Sequence of chain 1.A:
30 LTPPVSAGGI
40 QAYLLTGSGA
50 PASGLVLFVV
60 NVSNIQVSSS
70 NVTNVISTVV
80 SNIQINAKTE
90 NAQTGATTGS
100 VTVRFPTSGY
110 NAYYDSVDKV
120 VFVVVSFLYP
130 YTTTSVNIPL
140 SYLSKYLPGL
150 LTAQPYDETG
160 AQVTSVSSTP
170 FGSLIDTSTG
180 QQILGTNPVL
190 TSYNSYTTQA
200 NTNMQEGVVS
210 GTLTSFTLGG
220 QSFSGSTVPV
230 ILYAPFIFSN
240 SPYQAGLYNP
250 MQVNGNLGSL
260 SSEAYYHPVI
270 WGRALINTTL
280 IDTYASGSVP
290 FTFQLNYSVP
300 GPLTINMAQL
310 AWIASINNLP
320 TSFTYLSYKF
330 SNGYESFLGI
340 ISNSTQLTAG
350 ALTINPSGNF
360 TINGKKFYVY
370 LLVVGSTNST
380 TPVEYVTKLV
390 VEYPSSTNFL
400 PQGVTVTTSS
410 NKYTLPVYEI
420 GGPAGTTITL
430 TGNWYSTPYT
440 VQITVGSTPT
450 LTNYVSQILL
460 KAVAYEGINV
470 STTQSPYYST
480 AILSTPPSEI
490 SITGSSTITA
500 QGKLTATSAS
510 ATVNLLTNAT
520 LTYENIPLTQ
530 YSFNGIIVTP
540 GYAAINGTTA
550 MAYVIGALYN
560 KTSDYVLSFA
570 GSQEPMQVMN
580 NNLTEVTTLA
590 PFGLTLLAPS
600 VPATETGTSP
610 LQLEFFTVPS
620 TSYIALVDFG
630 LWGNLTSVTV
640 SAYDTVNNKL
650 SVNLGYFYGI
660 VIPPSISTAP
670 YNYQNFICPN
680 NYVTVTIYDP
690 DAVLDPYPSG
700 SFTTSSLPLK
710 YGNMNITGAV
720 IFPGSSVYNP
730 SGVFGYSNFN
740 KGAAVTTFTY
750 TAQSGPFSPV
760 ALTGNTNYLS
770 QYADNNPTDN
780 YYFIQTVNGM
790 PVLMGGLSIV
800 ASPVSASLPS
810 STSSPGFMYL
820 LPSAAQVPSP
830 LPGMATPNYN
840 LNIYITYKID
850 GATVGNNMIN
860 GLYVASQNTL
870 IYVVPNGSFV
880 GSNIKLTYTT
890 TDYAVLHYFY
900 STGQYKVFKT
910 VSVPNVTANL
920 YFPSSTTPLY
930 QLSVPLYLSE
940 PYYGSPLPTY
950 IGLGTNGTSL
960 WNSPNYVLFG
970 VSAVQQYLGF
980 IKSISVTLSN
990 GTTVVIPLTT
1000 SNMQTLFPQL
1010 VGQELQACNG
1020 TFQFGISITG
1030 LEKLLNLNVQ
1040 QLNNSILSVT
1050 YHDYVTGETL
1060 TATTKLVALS

A small-molecule ligand and the protein it binds are described below.
Small molecule (SMILES): CC(=O)N[C@H]1[C@H](O[C@H]2[C@H](O)[C@@H](NC(C)=O)CO[C@@H]2CO)O[C@H](CO[C@H]2O[C@H](CO)[C@@H](O)[C@H](O)[C@@H]2O)[C@@H](O[C@H]2O[C@H](CO)[C@@H](O)[C@H](O)[C@@H]2O)[C@@H]1O[C@@H]1O[C@H](CS(=O)(=O)O)[C@@H](O)[C@H](O)[C@H]1O

Binding-site contacts:
Ligand atom C3 contacts residue ASN377 of chain 1.A at 3.8 Å.
Ligand atom C4 contacts residue THR426 of chain 1.A at 4.3 Å.
Ligand atom O7 contacts residue GLY420 of chain 1.A at 4.2 Å.
Ligand atom C6 contacts residue PRO422 of chain 1.A at 4.1 Å (hydrophobic).
Ligand atom O7 contacts residue ILE427 of chain 1.A at 3.4 Å.
Ligand atom O6 contacts residue ALA348 of chain 1.A at 3.8 Å.
Ligand atom O6 contacts residue PRO422 of chain 1.A at 4.2 Å.
Ligand atom O7 contacts residue THR376 of chain 1.A at 3.9 Å.
Ligand atom C5 contacts residue ASN377 of chain 1.A at 3.5 Å.
Ligand atom C5 contacts residue LEU351 of chain 1.A at 4.2 Å (hydrophobic).
Ligand atom C7 contacts residue GLY420 of chain 1.A at 3.6 Å.
Ligand atom C1 contacts residue ASN377 of chain 1.A at 1.4 Å.
Ligand atom C2 contacts residue THR426 of chain 1.A at 4.0 Å.
Ligand atom O4 contacts residue ILE427 of chain 1.A at 4.0 Å.
Ligand atom C8 contacts residue PRO422 of chain 1.A at 4.3 Å (hydrophobic).
Ligand atom C3 contacts residue THR426 of chain 1.A at 4.3 Å.
Ligand atom O4 contacts residue PRO422 of chain 1.A at 3.4 Å.
Ligand atom C6 contacts residue ALA348 of chain 1.A at 3.8 Å (hydrophobic).
Ligand atom C8 contacts residue GLY421 of chain 1.A at 4.3 Å.
Ligand atom C1 contacts residue GLY420 of chain 1.A at 3.9 Å.
Ligand atom C8 contacts residue THR428 of chain 1.A at 4.4 Å.
Ligand atom O5 contacts residue THR425 of chain 1.A at 4.3 Å.
Ligand atom C6 contacts residue LEU351 of chain 1.A at 3.4 Å (hydrophobic).
Ligand atom C7 contacts residue ALA348 of chain 1.A at 4.1 Å (hydrophobic).
Ligand atom O3 contacts residue THR426 of chain 1.A at 3.9 Å.
Ligand atom C7 contacts residue ASN377 of chain 1.A at 3.6 Å.
Ligand atom N2 contacts residue ASN377 of chain 1.A at 3.0 Å (h-bond).
Ligand atom C2 contacts residue GLY420 of chain 1.A at 4.0 Å.
Ligand atom O6 contacts residue LEU351 of chain 1.A at 3.7 Å.
Ligand atom C2 contacts residue ASN377 of chain 1.A at 2.5 Å.
Ligand atom C8 contacts residue ALA348 of chain 1.A at 4.0 Å (hydrophobic).
Ligand atom O7 contacts residue THR428 of chain 1.A at 3.9 Å.
Ligand atom O5 contacts residue ASN377 of chain 1.A at 2.2 Å (h-bond).
Ligand atom O5 contacts residue LEU351 of chain 1.A at 4.0 Å.
Ligand atom O7 contacts residue ASN377 of chain 1.A at 3.4 Å (h-bond).
Ligand atom C4 contacts residue ASN377 of chain 1.A at 4.2 Å.
Ligand atom O7 contacts residue ALA348 of chain 1.A at 4.2 Å.
Ligand atom C8 contacts residue GLY420 of chain 1.A at 4.1 Å.
Ligand atom N2 contacts residue GLY420 of chain 1.A at 3.0 Å (h-bond).
Ligand atom O6 contacts residue THR425 of chain 1.A at 3.5 Å (h-bond).